Binding-site contacts:
Ligand atom CAA contacts residue PHE320 of chain 1.A at 4.2 Å (hydrophobic).
Ligand atom CAA contacts residue VAL148 of chain 1.A at 4.0 Å (hydrophobic).
Ligand atom CAI contacts residue ASN343 of chain 1.A at 4.0 Å.
Ligand atom CAH contacts residue TYR339 of chain 1.A at 3.9 Å (hydrophobic).
Ligand atom CAG contacts residue ASN324 of chain 1.A at 4.4 Å.
Ligand atom OAL contacts residue SER238 of chain 1.A at 4.0 Å.
Ligand atom CAO contacts residue ASN343 of chain 1.A at 4.0 Å.
Ligand atom OAM contacts residue ASP144 of chain 1.A at 3.1 Å (salt-bridge).
Ligand atom CAE contacts residue ASN324 of chain 1.A at 4.3 Å.
Ligand atom OAL contacts residue PHE321 of chain 1.A at 4.1 Å.
Ligand atom OAK contacts residue ASN324 of chain 1.A at 4.0 Å.
Ligand atom NAN contacts residue ASN343 of chain 1.A at 3.0 Å (h-bond).
Ligand atom CAD contacts residue ASN324 of chain 1.A at 4.1 Å.
Ligand atom OAL contacts residue SER234 of chain 1.A at 2.3 Å (h-bond).
Ligand atom CAH contacts residue PHE224 of chain 1.A at 3.5 Å (hydrophobic).
Ligand atom CAB contacts residue VAL145 of chain 1.A at 4.4 Å (hydrophobic).
Ligand atom CAB contacts residue VAL148 of chain 1.A at 3.9 Å (hydrophobic).
Ligand atom OAK contacts residue TYR230 of chain 1.A at 4.4 Å.
Ligand atom CAJ contacts residue ASN343 of chain 1.A at 3.8 Å.
Ligand atom CAJ contacts residue PHE320 of chain 1.A at 3.8 Å (hydrophobic).
Ligand atom CAE contacts residue PHE320 of chain 1.A at 4.4 Å (hydrophobic).
Ligand atom OAK contacts residue SER234 of chain 1.A at 3.0 Å (h-bond).
Ligand atom CAG contacts residue TYR339 of chain 1.A at 3.9 Å (hydrophobic).
Ligand atom CAE contacts residue VAL145 of chain 1.A at 4.5 Å (hydrophobic).
Ligand atom CAF contacts residue PHE320 of chain 1.A at 4.0 Å (hydrophobic).
Ligand atom CAG contacts residue PHE224 of chain 1.A at 3.6 Å (hydrophobic).
Ligand atom OAM contacts residue VAL148 of chain 1.A at 4.5 Å.
Ligand atom CAI contacts residue ASP144 of chain 1.A at 3.7 Å.
Ligand atom CAJ contacts residue ASP144 of chain 1.A at 4.0 Å.
Ligand atom CAC contacts residue SER234 of chain 1.A at 3.3 Å.
Ligand atom CAC contacts residue VAL145 of chain 1.A at 4.2 Å (hydrophobic).
Ligand atom OAL contacts residue VAL145 of chain 1.A at 4.3 Å.
Ligand atom CAO contacts residue ASP144 of chain 1.A at 3.2 Å.
Ligand atom CAD contacts residue SER234 of chain 1.A at 3.6 Å.
Ligand atom OAM contacts residue ASN343 of chain 1.A at 3.6 Å.
Ligand atom NAN contacts residue ASP144 of chain 1.A at 3.3 Å (salt-bridge).
Ligand atom OAM contacts residue TYR347 of chain 1.A at 4.2 Å.
Ligand atom CAB contacts residue PHE321 of chain 1.A at 4.0 Å (hydrophobic).
Ligand atom NAN contacts residue TYR347 of chain 1.A at 4.4 Å.
Ligand atom CAC contacts residue PHE321 of chain 1.A at 4.3 Å (hydrophobic).

A protein and the small-molecule ligand that binds it are described below.
Small molecule (SMILES): CN[C@@H]1CCc2c(ccc(O)c2O)[C@H]1O

Sequence of chain 1.A:
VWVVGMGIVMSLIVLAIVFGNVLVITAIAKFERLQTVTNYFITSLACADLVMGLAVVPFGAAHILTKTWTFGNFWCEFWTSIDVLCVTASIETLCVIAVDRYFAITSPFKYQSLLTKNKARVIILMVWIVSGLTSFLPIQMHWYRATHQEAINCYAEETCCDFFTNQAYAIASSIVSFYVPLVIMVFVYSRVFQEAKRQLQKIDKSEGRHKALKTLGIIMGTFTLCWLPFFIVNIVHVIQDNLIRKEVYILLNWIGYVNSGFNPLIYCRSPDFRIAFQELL